This small molecule binds to this protein.
Small molecule (SMILES): c1cc2c(ccn2CCN2CCNCC2)cc1-c1ncc(C2(N3CCCC3)CCCCC2)s1

Sequence of chain 2.A:
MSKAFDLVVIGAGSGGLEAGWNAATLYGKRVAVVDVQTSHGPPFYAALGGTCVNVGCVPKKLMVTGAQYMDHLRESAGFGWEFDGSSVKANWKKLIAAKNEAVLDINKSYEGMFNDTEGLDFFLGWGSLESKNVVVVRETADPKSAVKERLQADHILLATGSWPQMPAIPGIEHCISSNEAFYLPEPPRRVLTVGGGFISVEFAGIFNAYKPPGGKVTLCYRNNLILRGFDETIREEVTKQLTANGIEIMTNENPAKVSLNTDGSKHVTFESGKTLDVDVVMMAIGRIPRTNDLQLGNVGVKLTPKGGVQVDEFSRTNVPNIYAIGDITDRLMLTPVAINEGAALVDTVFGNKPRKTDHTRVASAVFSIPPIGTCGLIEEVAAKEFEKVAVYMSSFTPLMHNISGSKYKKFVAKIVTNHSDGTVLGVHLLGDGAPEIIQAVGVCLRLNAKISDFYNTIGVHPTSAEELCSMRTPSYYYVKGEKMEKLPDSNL

Binding-site contacts:
Ligand atom CAQ contacts residue MET116 of chain 2.A at 3.8 Å (hydrophobic).
Ligand atom CAH contacts residue TYR113 of chain 2.A at 4.3 Å (hydrophobic).
Ligand atom CAJ contacts residue TYR113 of chain 2.A at 3.2 Å (hydrophobic).
Ligand atom CAW contacts residue SER112 of chain 2.A at 4.1 Å.
Ligand atom NAV contacts residue ASP119 of chain 2.A at 3.7 Å.
Ligand atom CAZ contacts residue ASP119 of chain 2.A at 3.7 Å.
Ligand atom NAV contacts residue MET116 of chain 2.A at 3.8 Å.
Ligand atom CAP contacts residue MET116 of chain 2.A at 4.0 Å (hydrophobic).
Ligand atom CAN contacts residue TYR113 of chain 2.A at 3.7 Å (hydrophobic).
Ligand atom NAV contacts residue GLY115 of chain 2.A at 4.1 Å.
Ligand atom CAR contacts residue MET116 of chain 2.A at 3.9 Å (hydrophobic).
Ligand atom CAR contacts residue TRP24 of chain 2.A at 3.9 Å (hydrophobic).
Ligand atom CAU contacts residue ASP119 of chain 2.A at 3.0 Å.
Ligand atom CAZ contacts residue MET116 of chain 2.A at 3.9 Å (hydrophobic).
Ligand atom CAZ contacts residue SER112 of chain 2.A at 4.3 Å.
Ligand atom CAY contacts residue SER112 of chain 2.A at 3.7 Å.
Ligand atom CAX contacts residue MET116 of chain 2.A at 3.6 Å (hydrophobic).
Ligand atom NAO contacts residue MET116 of chain 2.A at 4.2 Å.
Ligand atom CAT contacts residue ASP119 of chain 2.A at 3.9 Å.
Ligand atom CAH contacts residue MET116 of chain 2.A at 4.1 Å (hydrophobic).
Ligand atom CAI contacts residue LEU20 of chain 2.A at 3.6 Å (hydrophobic).
Ligand atom CAH contacts residue TRP24 of chain 2.A at 4.4 Å (hydrophobic).
Ligand atom CAB contacts residue TRP24 of chain 2.A at 3.2 Å (hydrophobic).
Ligand atom SAM contacts residue MET116 of chain 2.A at 4.2 Å.
Ligand atom CAW contacts residue MET116 of chain 2.A at 3.6 Å (hydrophobic).
Ligand atom CAA contacts residue TRP24 of chain 2.A at 3.3 Å (hydrophobic).
Ligand atom CBG contacts residue ASP119 of chain 2.A at 4.0 Å.
Ligand atom CAX contacts residue SER112 of chain 2.A at 3.2 Å.
Ligand atom CBA contacts residue ASP119 of chain 2.A at 4.3 Å.
Ligand atom NAG contacts residue GLU21 of chain 2.A at 4.3 Å.
Ligand atom CAB contacts residue GLU21 of chain 2.A at 4.0 Å.
Ligand atom NAO contacts residue TYR113 of chain 2.A at 3.7 Å.
Ligand atom CAU contacts residue MET116 of chain 2.A at 4.2 Å (hydrophobic).
Ligand atom CAZ contacts residue GLY115 of chain 2.A at 3.7 Å.
Ligand atom CAY contacts residue MET116 of chain 2.A at 3.6 Å (hydrophobic).
Ligand atom CAI contacts residue TYR113 of chain 2.A at 3.8 Å (hydrophobic).
Ligand atom SAM contacts residue TRP24 of chain 2.A at 3.9 Å.
Ligand atom CAS contacts residue MET116 of chain 2.A at 3.9 Å (hydrophobic).
Ligand atom CAK contacts residue TYR113 of chain 2.A at 3.9 Å (hydrophobic).
Ligand atom CAT contacts residue MET116 of chain 2.A at 4.2 Å (hydrophobic).